Sequence of chain 1.U:
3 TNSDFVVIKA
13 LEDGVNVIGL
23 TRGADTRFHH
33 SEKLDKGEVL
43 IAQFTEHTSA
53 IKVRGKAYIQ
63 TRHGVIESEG

Binding-site contacts:
Ligand atom N contacts residue ASP27 of chain 1.U at 3.1 Å (salt-bridge).
Ligand atom CB contacts residue THR28 of chain 1.U at 3.5 Å.
Ligand atom CZ2 contacts residue ILE53 of chain 1.T at 3.9 Å (hydrophobic).
Ligand atom CD1 contacts residue THR47 of chain 1.T at 3.9 Å.
Ligand atom CZ2 contacts residue ALA44 of chain 1.T at 3.7 Å (hydrophobic).
Ligand atom CB contacts residue THR23 of chain 1.U at 3.7 Å.
Ligand atom CD1 contacts residue GLN45 of chain 1.T at 3.7 Å.
Ligand atom O contacts residue HIS31 of chain 1.T at 3.9 Å.
Ligand atom CE3 contacts residue HIS32 of chain 1.T at 3.9 Å.
Ligand atom CH2 contacts residue GLY21 of chain 1.T at 3.6 Å.
Ligand atom NE1 contacts residue ALA44 of chain 1.T at 3.8 Å.
Ligand atom C contacts residue GLY25 of chain 1.U at 3.5 Å.
Ligand atom OXT contacts residue GLY25 of chain 1.U at 3.1 Å (h-bond).
Ligand atom OXT contacts residue THR47 of chain 1.T at 3.6 Å.
Ligand atom CG contacts residue SER51 of chain 1.U at 3.8 Å.
Ligand atom NE1 contacts residue GLN45 of chain 1.T at 2.9 Å (h-bond).
Ligand atom N contacts residue ARG24 of chain 1.U at 3.8 Å.
Ligand atom CE3 contacts residue HIS31 of chain 1.T at 4.0 Å.
Ligand atom CZ3 contacts residue GLY21 of chain 1.T at 3.6 Å.
Ligand atom C contacts residue SER51 of chain 1.U at 3.5 Å.
Ligand atom CE2 contacts residue GLN45 of chain 1.T at 3.9 Å.
Ligand atom CA contacts residue THR23 of chain 1.U at 3.8 Å.
Ligand atom CA contacts residue THR28 of chain 1.U at 3.3 Å.
Ligand atom OXT contacts residue SER51 of chain 1.U at 2.9 Å (h-bond).
Ligand atom CB contacts residue SER51 of chain 1.U at 3.4 Å.
Ligand atom OXT contacts residue ARG24 of chain 1.U at 3.5 Å.
Ligand atom CA contacts residue GLY25 of chain 1.U at 3.5 Å.
Ligand atom N contacts residue GLY25 of chain 1.U at 2.6 Å (h-bond).
Ligand atom CD1 contacts residue SER51 of chain 1.U at 3.4 Å.
Ligand atom O contacts residue HIS49 of chain 1.T at 3.8 Å.
Ligand atom O contacts residue THR50 of chain 1.T at 2.8 Å (h-bond).
Ligand atom C contacts residue THR50 of chain 1.T at 3.9 Å.
Ligand atom N contacts residue THR28 of chain 1.U at 3.1 Å (h-bond).
Ligand atom CA contacts residue SER51 of chain 1.U at 3.9 Å.
Ligand atom C contacts residue THR47 of chain 1.T at 3.5 Å.
Ligand atom CA contacts residue HIS31 of chain 1.T at 4.0 Å.
Ligand atom N contacts residue THR23 of chain 1.U at 2.8 Å (h-bond).
Ligand atom CZ2 contacts residue THR50 of chain 1.T at 3.9 Å.
Ligand atom CE2 contacts residue ALA44 of chain 1.T at 3.9 Å (hydrophobic).
Ligand atom O contacts residue THR47 of chain 1.T at 2.5 Å (h-bond).

Sequence of chain 1.T:
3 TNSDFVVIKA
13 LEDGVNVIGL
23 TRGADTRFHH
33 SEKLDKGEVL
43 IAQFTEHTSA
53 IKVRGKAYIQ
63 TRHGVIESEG

The small molecule below binds the protein below.
Small molecule (SMILES): N[C@@H](Cc1c[nH]c2ccccc12)C(=O)O